This small molecule binds to this protein.
Small molecule (SMILES): CC(=O)N[C@@H]1[C@@H](O)[C@H](O)[C@@H](CO)O[C@H]1O

Sequence of chain 1.A:
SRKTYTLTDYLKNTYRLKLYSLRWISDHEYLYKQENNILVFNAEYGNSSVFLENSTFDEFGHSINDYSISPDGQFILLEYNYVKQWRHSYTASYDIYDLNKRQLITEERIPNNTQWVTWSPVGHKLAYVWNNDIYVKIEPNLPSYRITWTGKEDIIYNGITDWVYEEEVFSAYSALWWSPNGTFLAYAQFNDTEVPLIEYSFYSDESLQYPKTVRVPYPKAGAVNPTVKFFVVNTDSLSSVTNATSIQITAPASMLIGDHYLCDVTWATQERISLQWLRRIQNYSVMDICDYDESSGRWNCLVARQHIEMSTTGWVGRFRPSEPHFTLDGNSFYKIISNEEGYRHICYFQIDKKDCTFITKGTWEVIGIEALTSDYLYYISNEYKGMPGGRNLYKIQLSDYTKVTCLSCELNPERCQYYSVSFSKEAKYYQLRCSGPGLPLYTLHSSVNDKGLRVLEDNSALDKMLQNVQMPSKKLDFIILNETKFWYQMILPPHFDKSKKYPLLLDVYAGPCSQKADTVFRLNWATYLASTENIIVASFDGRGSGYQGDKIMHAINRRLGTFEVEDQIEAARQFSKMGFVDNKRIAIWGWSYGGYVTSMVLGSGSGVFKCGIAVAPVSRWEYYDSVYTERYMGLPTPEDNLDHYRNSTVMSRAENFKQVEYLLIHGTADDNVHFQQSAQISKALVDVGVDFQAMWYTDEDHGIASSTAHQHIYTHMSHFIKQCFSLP

Binding-site contacts:
Ligand atom C8 contacts residue ASN112 of chain 1.A at 4.4 Å.
Ligand atom N2 contacts residue ASN112 of chain 1.A at 2.8 Å (h-bond).
Ligand atom C8 contacts residue ARG109 of chain 1.A at 3.4 Å.
Ligand atom C7 contacts residue ASN112 of chain 1.A at 3.1 Å.
Ligand atom C8 contacts residue ILE110 of chain 1.A at 3.9 Å (hydrophobic).
Ligand atom O7 contacts residue ASN112 of chain 1.A at 3.1 Å (h-bond).
Ligand atom C1 contacts residue ASN112 of chain 1.A at 1.4 Å.
Ligand atom C3 contacts residue ASN112 of chain 1.A at 3.8 Å.
Ligand atom C7 contacts residue ARG109 of chain 1.A at 4.4 Å.
Ligand atom C4 contacts residue ASN112 of chain 1.A at 4.2 Å.
Ligand atom O5 contacts residue ASN112 of chain 1.A at 2.4 Å (h-bond).
Ligand atom C5 contacts residue ASN112 of chain 1.A at 3.6 Å.
Ligand atom C2 contacts residue ASN112 of chain 1.A at 2.4 Å.
Ligand atom N2 contacts residue ARG109 of chain 1.A at 4.2 Å.